Binding-site contacts:
Ligand atom C8 contacts residue SER63 of chain 1.C at 3.4 Å.
Ligand atom C1 contacts residue ILE20 of chain 1.C at 4.3 Å (hydrophobic).
Ligand atom O7 contacts residue ILE20 of chain 1.C at 3.2 Å.
Ligand atom C7 contacts residue ILE20 of chain 1.C at 4.3 Å (hydrophobic).
Ligand atom O7 contacts residue ASN70 of chain 1.C at 4.2 Å.
Ligand atom O7 contacts residue SER72 of chain 1.C at 4.1 Å.
Ligand atom C7 contacts residue SER63 of chain 1.C at 4.0 Å.
Ligand atom C1 contacts residue ASN70 of chain 1.C at 1.4 Å.
Ligand atom C7 contacts residue ASN70 of chain 1.C at 4.0 Å.
Ligand atom C2 contacts residue ASN70 of chain 1.C at 2.8 Å.
Ligand atom O5 contacts residue ILE20 of chain 1.C at 4.0 Å.
Ligand atom C4 contacts residue ASN70 of chain 1.C at 4.3 Å.
Ligand atom C3 contacts residue ASN70 of chain 1.C at 3.9 Å.
Ligand atom C2 contacts residue ILE20 of chain 1.C at 3.7 Å (hydrophobic).
Ligand atom O5 contacts residue ASN70 of chain 1.C at 2.4 Å (h-bond).
Ligand atom N2 contacts residue ASN70 of chain 1.C at 3.1 Å (h-bond).
Ligand atom N2 contacts residue SER63 of chain 1.C at 4.0 Å.
Ligand atom C5 contacts residue ASN70 of chain 1.C at 3.5 Å.

Sequence of chain 1.C:
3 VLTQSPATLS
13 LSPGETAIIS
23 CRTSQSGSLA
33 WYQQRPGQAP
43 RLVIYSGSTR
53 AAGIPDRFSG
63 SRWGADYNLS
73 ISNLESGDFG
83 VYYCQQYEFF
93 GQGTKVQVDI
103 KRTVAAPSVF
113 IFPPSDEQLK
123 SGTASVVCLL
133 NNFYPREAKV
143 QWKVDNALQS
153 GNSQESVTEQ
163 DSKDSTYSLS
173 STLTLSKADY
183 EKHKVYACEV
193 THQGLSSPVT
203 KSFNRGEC

This small molecule binds to this protein.
Small molecule (SMILES): CC(=O)N[C@@H]1[C@@H](O)[C@H](O)[C@@H](CO)O[C@H]1O